Binding-site contacts:
Ligand atom O3 contacts residue GLN114 of chain 1.B at 2.9 Å (h-bond).
Ligand atom N contacts residue GLY303 of chain 1.B at 3.5 Å (h-bond).
Ligand atom O3P contacts residue GLY233 of chain 1.B at 3.0 Å (h-bond).
Ligand atom C2A contacts residue GLU350 of chain 1.B at 3.5 Å.
Ligand atom O contacts residue THR110 of chain 1.B at 2.7 Å (h-bond).
Ligand atom OG contacts residue GLY111 of chain 1.B at 3.5 Å.
Ligand atom O4P contacts residue LYS87 of chain 1.B at 3.2 Å (salt-bridge).
Ligand atom O1P contacts residue HIS86 of chain 1.B at 3.1 Å (h-bond).
Ligand atom C4A contacts residue GLY303 of chain 1.B at 2.9 Å.
Ligand atom O1P contacts residue ASN236 of chain 1.B at 2.8 Å (h-bond).
Ligand atom C4A contacts residue LYS87 of chain 1.B at 3.4 Å.
Ligand atom C6 contacts residue GLU350 of chain 1.B at 3.6 Å.
Ligand atom C5A contacts residue GLY303 of chain 1.B at 3.4 Å.
Ligand atom O2P contacts residue SER235 of chain 1.B at 2.6 Å (h-bond).
Ligand atom C contacts residue HIS115 of chain 1.B at 3.5 Å.
Ligand atom OXT contacts residue THR110 of chain 1.B at 3.4 Å (h-bond).
Ligand atom O3P contacts residue GLY234 of chain 1.B at 2.8 Å (h-bond).
Ligand atom O3P contacts residue SER235 of chain 1.B at 3.6 Å.
Ligand atom O contacts residue HIS115 of chain 1.B at 3.4 Å.
Ligand atom O2P contacts residue LYS87 of chain 1.B at 3.3 Å (salt-bridge).
Ligand atom CB contacts residue GLY303 of chain 1.B at 3.6 Å.
Ligand atom O contacts residue GOL1 of chain 1.DA at 2.9 Å (h-bond).
Ligand atom OXT contacts residue GLY113 of chain 1.B at 3.5 Å (h-bond).
Ligand atom C contacts residue THR110 of chain 1.B at 3.4 Å.
Ligand atom O2P contacts residue THR190 of chain 1.B at 2.6 Å (h-bond).
Ligand atom OXT contacts residue GLN114 of chain 1.B at 3.0 Å (h-bond).
Ligand atom OXT contacts residue HIS115 of chain 1.B at 2.9 Å (h-bond).
Ligand atom O1P contacts residue SER235 of chain 1.B at 3.2 Å (h-bond).
Ligand atom CB contacts residue ASP305 of chain 1.B at 3.2 Å.
Ligand atom CB contacts residue GOL1 of chain 1.DA at 3.4 Å.
Ligand atom C4 contacts residue GLY303 of chain 1.B at 3.4 Å.
Ligand atom O3P contacts residue GLY232 of chain 1.B at 2.9 Å (h-bond).
Ligand atom N contacts residue LYS87 of chain 1.B at 3.5 Å.
Ligand atom OG contacts residue ASP305 of chain 1.B at 2.6 Å (salt-bridge).
Ligand atom OG contacts residue ALA112 of chain 1.B at 2.9 Å (h-bond).
Ligand atom C5 contacts residue GLY303 of chain 1.B at 3.6 Å.
Ligand atom O2P contacts residue GLY234 of chain 1.B at 3.5 Å (h-bond).
Ligand atom N1 contacts residue GLU350 of chain 1.B at 3.4 Å.
Ligand atom O contacts residue GLY111 of chain 1.B at 3.0 Å (h-bond).
Ligand atom P contacts residue SER235 of chain 1.B at 3.4 Å.

A small-molecule ligand and the protein it binds are described below.
Small molecule (SMILES): Cc1ncc(COP(=O)(O)O)c(/C=N/C(CO)C(=O)O)c1O

Sequence of chain 1.B:
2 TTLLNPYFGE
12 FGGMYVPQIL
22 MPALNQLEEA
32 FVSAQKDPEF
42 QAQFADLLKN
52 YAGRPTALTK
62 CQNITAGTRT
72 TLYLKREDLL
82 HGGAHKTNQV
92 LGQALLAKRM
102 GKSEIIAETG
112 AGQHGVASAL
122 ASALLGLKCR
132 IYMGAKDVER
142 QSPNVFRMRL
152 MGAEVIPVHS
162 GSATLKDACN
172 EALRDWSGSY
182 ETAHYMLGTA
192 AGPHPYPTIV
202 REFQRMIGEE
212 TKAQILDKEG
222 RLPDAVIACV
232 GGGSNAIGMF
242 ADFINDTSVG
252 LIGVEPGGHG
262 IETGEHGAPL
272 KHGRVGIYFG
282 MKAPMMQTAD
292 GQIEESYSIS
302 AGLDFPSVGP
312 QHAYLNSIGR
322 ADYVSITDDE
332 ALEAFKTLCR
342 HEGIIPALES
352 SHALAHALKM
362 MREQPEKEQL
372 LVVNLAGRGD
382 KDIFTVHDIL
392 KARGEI